Sequence of chain 1.A:
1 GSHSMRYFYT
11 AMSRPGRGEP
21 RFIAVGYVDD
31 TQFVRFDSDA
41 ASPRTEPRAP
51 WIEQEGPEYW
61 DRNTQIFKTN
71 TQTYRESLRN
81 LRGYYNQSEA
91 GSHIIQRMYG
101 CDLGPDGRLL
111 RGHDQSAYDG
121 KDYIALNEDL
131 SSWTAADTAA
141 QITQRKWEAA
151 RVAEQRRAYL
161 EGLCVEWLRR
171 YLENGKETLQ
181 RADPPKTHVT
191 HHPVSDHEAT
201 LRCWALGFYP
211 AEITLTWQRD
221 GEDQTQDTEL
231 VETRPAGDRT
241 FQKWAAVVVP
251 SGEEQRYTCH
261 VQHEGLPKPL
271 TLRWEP

Binding-site contacts:
Ligand atom O contacts residue TYR7 of chain 1.A at 3.5 Å.
Ligand atom O contacts residue ASN80 of chain 1.A at 2.9 Å (h-bond).
Ligand atom OE2 contacts residue ARG156 of chain 1.A at 3.5 Å.
Ligand atom CG2 contacts residue TRP147 of chain 1.A at 3.5 Å (hydrophobic).
Ligand atom CG contacts residue LEU163 of chain 1.A at 3.4 Å (hydrophobic).
Ligand atom OE1 contacts residue ARG97 of chain 1.A at 2.8 Å (salt-bridge).
Ligand atom N contacts residue TYR7 of chain 1.A at 3.2 Å (h-bond).
Ligand atom OXT contacts residue TYR84 of chain 1.A at 2.8 Å (h-bond).
Ligand atom N contacts residue SER77 of chain 1.A at 2.7 Å (h-bond).
Ligand atom C contacts residue TYR99 of chain 1.A at 3.5 Å (hydrophobic).
Ligand atom O contacts residue TYR159 of chain 1.A at 3.5 Å.
Ligand atom CD1 contacts residue THR69 of chain 1.A at 3.4 Å.
Ligand atom CG contacts residue PHE67 of chain 1.A at 3.5 Å (hydrophobic).
Ligand atom O contacts residue TRP147 of chain 1.A at 2.9 Å (h-bond).
Ligand atom CA contacts residue TYR7 of chain 1.A at 3.1 Å (hydrophobic).
Ligand atom CB contacts residue SER77 of chain 1.A at 3.5 Å.
Ligand atom CA contacts residue TYR171 of chain 1.A at 3.5 Å (hydrophobic).
Ligand atom O contacts residue ILE66 of chain 1.A at 3.4 Å.
Ligand atom OXT contacts residue THR143 of chain 1.A at 2.8 Å (h-bond).
Ligand atom OH contacts residue SER116 of chain 1.A at 2.7 Å (h-bond).
Ligand atom O contacts residue TYR84 of chain 1.A at 3.4 Å (h-bond).
Ligand atom CD1 contacts residue SER77 of chain 1.A at 3.1 Å.
Ligand atom O contacts residue LYS146 of chain 1.A at 2.8 Å (salt-bridge).
Ligand atom N contacts residue TYR7 of chain 1.A at 2.9 Å (h-bond).
Ligand atom OE1 contacts residue ARG156 of chain 1.A at 3.5 Å.
Ligand atom C contacts residue TYR84 of chain 1.A at 3.5 Å (hydrophobic).
Ligand atom N contacts residue TYR99 of chain 1.A at 2.9 Å (h-bond).
Ligand atom CB contacts residue TYR99 of chain 1.A at 3.2 Å (hydrophobic).
Ligand atom CB contacts residue SER77 of chain 1.A at 3.4 Å.
Ligand atom CA contacts residue TYR99 of chain 1.A at 3.3 Å (hydrophobic).
Ligand atom CG contacts residue ASN63 of chain 1.A at 3.5 Å.
Ligand atom N contacts residue TYR171 of chain 1.A at 2.7 Å (h-bond).
Ligand atom CB contacts residue LEU81 of chain 1.A at 3.5 Å (hydrophobic).
Ligand atom CD contacts residue ASN63 of chain 1.A at 3.1 Å.
Ligand atom OH contacts residue TYR74 of chain 1.A at 3.3 Å (h-bond).
Ligand atom CD contacts residue TYR7 of chain 1.A at 3.4 Å (hydrophobic).
Ligand atom CA contacts residue SER77 of chain 1.A at 3.5 Å.
Ligand atom O contacts residue LYS146 of chain 1.A at 3.4 Å.
Ligand atom O contacts residue TYR159 of chain 1.A at 2.5 Å (h-bond).
Ligand atom C contacts residue TYR7 of chain 1.A at 3.1 Å (hydrophobic).

The protein below binds the small molecule below.
Small molecule (SMILES): CC(C)C[C@H](NC(=O)[C@H](CCC(N)=O)NC(=O)CNC(=O)[C@H](CCC(N)=O)NC(=O)[C@H](C)NC(=O)[C@H](CC(C)C)NC(=O)[C@@H]1CCCN1C(=O)[C@H](CCC(=O)O)NC(=O)[C@@H]1CCCN1C(=O)[C@@H](N)CC(C)C)C(=O)N[C@H](C(=O)N[C@@H](C)C(=O)N[C@@H](Cc1ccc(O)cc1)C(=O)O)[C@@H](C)O